Sequence of chain 1.A:
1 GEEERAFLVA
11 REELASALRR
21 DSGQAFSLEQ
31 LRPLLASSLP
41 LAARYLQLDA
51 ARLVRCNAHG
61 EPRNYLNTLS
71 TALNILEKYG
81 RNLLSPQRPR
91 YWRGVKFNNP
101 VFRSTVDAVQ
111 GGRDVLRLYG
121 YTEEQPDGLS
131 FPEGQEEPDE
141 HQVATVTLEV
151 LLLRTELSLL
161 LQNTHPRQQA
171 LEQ

Binding-site contacts:
Ligand atom CB contacts residue LYS96 of chain 1.A at 3.5 Å.
Ligand atom CE2 contacts residue TRP92 of chain 1.A at 3.7 Å (hydrophobic).
Ligand atom O contacts residue LYS96 of chain 1.A at 3.2 Å (salt-bridge).
Ligand atom OD2 contacts residue ASN98 of chain 1.A at 3.7 Å.
Ligand atom OH contacts residue ASN82 of chain 1.A at 3.0 Å (h-bond).
Ligand atom N contacts residue ASN99 of chain 1.A at 3.2 Å (h-bond).
Ligand atom O contacts residue VAL95 of chain 1.A at 3.6 Å.
Ligand atom CD2 contacts residue VAL95 of chain 1.A at 3.7 Å (hydrophobic).
Ligand atom O contacts residue ASN99 of chain 1.A at 3.7 Å.
Ligand atom CA contacts residue ASN99 of chain 1.A at 3.4 Å.
Ligand atom CA contacts residue TYR79 of chain 1.A at 3.8 Å (hydrophobic).
Ligand atom N contacts residue ASN99 of chain 1.A at 3.8 Å.
Ligand atom CB contacts residue GLY94 of chain 1.A at 3.6 Å.
Ligand atom CB contacts residue TYR79 of chain 1.A at 3.3 Å (hydrophobic).
Ligand atom OD1 contacts residue ASN98 of chain 1.A at 3.0 Å.
Ligand atom N contacts residue GOL1 of chain 1.H at 3.8 Å.
Ligand atom O contacts residue ASN99 of chain 1.A at 3.2 Å (h-bond).
Ligand atom O contacts residue TYR79 of chain 1.A at 2.8 Å (h-bond).
Ligand atom N contacts residue LYS96 of chain 1.A at 3.7 Å.
Ligand atom CD2 contacts residue TYR91 of chain 1.A at 3.3 Å (hydrophobic).
Ligand atom O contacts residue VAL101 of chain 1.A at 3.9 Å.
Ligand atom CB contacts residue GOL1 of chain 1.H at 3.3 Å.
Ligand atom CG contacts residue TYR91 of chain 1.A at 3.5 Å (hydrophobic).
Ligand atom CG1 contacts residue VAL101 of chain 1.A at 3.6 Å (hydrophobic).
Ligand atom CE2 contacts residue TYR121 of chain 1.A at 3.8 Å (hydrophobic).
Ligand atom C contacts residue ASN99 of chain 1.A at 3.4 Å.
Ligand atom CG2 contacts residue TYR91 of chain 1.A at 3.8 Å (hydrophobic).
Ligand atom CG contacts residue ASN99 of chain 1.A at 3.9 Å.
Ligand atom C contacts residue TYR79 of chain 1.A at 3.7 Å (hydrophobic).
Ligand atom CD2 contacts residue GLY94 of chain 1.A at 3.4 Å.
Ligand atom O contacts residue ASN99 of chain 1.A at 3.1 Å (h-bond).
Ligand atom CG contacts residue ASN98 of chain 1.A at 3.6 Å.
Ligand atom CE1 contacts residue PRO89 of chain 1.A at 3.9 Å (hydrophobic).
Ligand atom CG2 contacts residue GOL1 of chain 1.H at 3.4 Å.
Ligand atom C contacts residue ASN99 of chain 1.A at 3.6 Å.
Ligand atom OH contacts residue PRO89 of chain 1.A at 3.5 Å.
Ligand atom OD1 contacts residue ASN99 of chain 1.A at 3.6 Å (h-bond).
Ligand atom CB contacts residue TYR91 of chain 1.A at 3.7 Å (hydrophobic).
Ligand atom C contacts residue ASN99 of chain 1.A at 3.8 Å.
Ligand atom CD2 contacts residue VAL101 of chain 1.A at 3.4 Å (hydrophobic).

This small molecule binds to this protein.
Small molecule (SMILES): CC(C)C[C@H](NC(=O)[C@H](CC(=O)O)NC(=O)[C@@H](NC(=O)[C@@H](N)CC(=O)O)C(C)C)C(=O)N[C@@H](Cc1ccc(O)cc1)C(=O)N[C@H](C(=O)N[C@@H](CC(=O)O)C(=O)N[C@H](C=O)CO)[C@@H](C)O